Binding-site contacts:
Ligand atom C5 contacts residue ASN613 of chain 1.A at 3.7 Å.
Ligand atom C7 contacts residue THR615 of chain 1.A at 3.9 Å.
Ligand atom O7 contacts residue ASN613 of chain 1.A at 3.8 Å.
Ligand atom C4 contacts residue ASN613 of chain 1.A at 4.3 Å.
Ligand atom C8 contacts residue THR615 of chain 1.A at 3.5 Å.
Ligand atom N2 contacts residue ASN613 of chain 1.A at 2.9 Å (h-bond).
Ligand atom C3 contacts residue ASN613 of chain 1.A at 3.8 Å.
Ligand atom O6 contacts residue GLN641 of chain 1.A at 4.2 Å.
Ligand atom C7 contacts residue ASN613 of chain 1.A at 3.5 Å.
Ligand atom C1 contacts residue ASN613 of chain 1.A at 1.4 Å.
Ligand atom O5 contacts residue LYS832 of chain 1.B at 3.9 Å.
Ligand atom C1 contacts residue LYS832 of chain 1.B at 3.9 Å.
Ligand atom O5 contacts residue ASN613 of chain 1.A at 2.4 Å (h-bond).
Ligand atom C2 contacts residue ASN613 of chain 1.A at 2.5 Å.
Ligand atom N2 contacts residue THR615 of chain 1.A at 3.5 Å (h-bond).

Sequence of chain 1.A:
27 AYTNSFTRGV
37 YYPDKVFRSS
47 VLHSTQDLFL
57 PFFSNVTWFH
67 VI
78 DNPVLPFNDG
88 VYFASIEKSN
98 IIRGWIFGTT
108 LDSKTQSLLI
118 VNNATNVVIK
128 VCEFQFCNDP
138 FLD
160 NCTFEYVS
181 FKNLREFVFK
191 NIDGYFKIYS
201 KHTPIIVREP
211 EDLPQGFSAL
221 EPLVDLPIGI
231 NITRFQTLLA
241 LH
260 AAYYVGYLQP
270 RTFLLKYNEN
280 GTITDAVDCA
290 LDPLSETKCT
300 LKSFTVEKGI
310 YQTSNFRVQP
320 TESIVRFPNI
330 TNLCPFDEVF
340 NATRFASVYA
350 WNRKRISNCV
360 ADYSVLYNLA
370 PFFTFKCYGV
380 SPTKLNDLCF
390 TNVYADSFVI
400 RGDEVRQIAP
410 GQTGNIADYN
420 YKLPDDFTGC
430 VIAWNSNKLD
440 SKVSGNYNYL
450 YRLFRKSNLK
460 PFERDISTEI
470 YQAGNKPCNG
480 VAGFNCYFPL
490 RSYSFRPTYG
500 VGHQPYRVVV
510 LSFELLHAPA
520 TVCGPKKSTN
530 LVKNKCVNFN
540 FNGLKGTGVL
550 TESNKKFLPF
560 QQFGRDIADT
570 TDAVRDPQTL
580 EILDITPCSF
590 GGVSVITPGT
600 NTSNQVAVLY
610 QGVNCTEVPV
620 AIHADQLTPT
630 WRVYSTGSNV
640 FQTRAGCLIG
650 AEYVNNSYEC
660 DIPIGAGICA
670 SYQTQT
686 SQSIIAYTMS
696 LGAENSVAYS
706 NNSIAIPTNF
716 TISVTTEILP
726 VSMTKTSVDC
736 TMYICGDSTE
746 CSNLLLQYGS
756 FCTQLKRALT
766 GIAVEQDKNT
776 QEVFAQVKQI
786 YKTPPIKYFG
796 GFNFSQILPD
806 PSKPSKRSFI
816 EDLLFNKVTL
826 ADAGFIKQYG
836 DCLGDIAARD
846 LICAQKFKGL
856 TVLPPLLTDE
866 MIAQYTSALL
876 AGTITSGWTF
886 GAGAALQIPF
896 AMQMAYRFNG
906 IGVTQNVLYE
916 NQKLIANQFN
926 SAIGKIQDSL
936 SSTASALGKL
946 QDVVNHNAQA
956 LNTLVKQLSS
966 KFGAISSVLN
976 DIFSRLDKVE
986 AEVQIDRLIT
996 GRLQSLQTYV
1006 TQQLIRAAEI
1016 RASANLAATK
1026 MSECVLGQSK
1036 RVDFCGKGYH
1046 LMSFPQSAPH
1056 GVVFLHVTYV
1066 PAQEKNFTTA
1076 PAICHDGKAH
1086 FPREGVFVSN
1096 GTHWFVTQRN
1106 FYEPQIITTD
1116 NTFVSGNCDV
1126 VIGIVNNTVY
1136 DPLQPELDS

The small molecule below binds the protein below.
Small molecule (SMILES): CC(=O)N[C@@H]1[C@@H](O)[C@H](O)[C@@H](CO)O[C@H]1O

Sequence of chain 1.B:
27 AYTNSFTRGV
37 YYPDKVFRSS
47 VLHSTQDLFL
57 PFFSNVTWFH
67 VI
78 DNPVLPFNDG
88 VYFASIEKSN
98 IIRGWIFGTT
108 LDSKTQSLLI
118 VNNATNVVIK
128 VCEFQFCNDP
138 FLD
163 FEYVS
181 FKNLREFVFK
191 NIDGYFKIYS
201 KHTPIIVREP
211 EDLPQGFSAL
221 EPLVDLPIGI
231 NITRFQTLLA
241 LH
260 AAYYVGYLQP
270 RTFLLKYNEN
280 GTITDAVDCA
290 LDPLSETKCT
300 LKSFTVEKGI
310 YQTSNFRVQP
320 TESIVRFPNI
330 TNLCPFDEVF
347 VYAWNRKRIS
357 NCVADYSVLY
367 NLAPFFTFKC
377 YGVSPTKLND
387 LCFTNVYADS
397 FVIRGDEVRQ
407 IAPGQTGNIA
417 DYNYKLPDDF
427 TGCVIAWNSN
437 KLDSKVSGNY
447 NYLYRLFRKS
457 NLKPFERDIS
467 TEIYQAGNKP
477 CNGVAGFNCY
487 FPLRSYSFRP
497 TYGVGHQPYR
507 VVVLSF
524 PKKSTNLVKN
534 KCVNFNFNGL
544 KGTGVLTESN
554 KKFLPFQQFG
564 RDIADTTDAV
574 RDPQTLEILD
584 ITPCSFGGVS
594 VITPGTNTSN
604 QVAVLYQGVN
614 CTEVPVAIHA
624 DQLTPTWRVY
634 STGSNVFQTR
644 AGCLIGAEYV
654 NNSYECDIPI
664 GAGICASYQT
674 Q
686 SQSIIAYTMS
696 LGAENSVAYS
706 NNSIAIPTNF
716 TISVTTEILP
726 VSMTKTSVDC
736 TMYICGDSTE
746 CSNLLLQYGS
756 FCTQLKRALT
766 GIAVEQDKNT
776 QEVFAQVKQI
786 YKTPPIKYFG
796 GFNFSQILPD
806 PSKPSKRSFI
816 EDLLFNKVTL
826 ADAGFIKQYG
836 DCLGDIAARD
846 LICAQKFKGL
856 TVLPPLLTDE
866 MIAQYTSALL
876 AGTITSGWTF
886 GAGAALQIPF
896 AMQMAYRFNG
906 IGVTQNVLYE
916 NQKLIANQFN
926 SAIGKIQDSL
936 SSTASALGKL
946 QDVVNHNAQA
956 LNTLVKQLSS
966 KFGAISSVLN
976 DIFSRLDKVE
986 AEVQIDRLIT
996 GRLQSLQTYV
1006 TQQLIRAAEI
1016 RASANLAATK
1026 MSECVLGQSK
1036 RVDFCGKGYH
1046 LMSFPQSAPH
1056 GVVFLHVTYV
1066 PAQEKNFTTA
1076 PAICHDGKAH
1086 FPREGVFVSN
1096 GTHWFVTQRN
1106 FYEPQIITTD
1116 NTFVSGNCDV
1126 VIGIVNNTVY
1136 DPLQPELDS